This protein binds this small molecule.
Small molecule (SMILES): COC(=O)C1CCN(C(=O)c2ccc(CSc3ccc4nc(N)sc4c3)cc2)CC1

Sequence of chain 1.D:
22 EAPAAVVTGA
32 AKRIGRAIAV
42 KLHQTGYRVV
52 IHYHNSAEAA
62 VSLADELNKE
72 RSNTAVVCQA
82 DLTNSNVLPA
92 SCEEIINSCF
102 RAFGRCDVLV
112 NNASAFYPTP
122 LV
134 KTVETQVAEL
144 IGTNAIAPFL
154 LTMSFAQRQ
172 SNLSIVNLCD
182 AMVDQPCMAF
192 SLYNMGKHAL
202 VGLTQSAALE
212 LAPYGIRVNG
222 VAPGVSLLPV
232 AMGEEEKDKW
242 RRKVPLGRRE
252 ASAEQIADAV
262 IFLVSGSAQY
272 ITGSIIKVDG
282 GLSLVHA

Binding-site contacts:
Ligand atom CAT contacts residue NAP1 of chain 1.M at 3.5 Å.
Ligand atom NAY contacts residue NAP1 of chain 1.M at 2.9 Å (h-bond).
Ligand atom CBA contacts residue TYR194 of chain 1.D at 3.6 Å (hydrophobic).
Ligand atom CBA contacts residue PHE117 of chain 1.D at 3.7 Å (hydrophobic).
Ligand atom CAN contacts residue PHE117 of chain 1.D at 3.7 Å (hydrophobic).
Ligand atom CAN contacts residue CYS188 of chain 1.D at 3.4 Å (hydrophobic).
Ligand atom CAI contacts residue PRO230 of chain 1.D at 3.8 Å (hydrophobic).
Ligand atom CAO contacts residue TRP241 of chain 1.D at 3.6 Å (hydrophobic).
Ligand atom CAO contacts residue CYS188 of chain 1.D at 3.3 Å (hydrophobic).
Ligand atom CAV contacts residue NAP1 of chain 1.M at 3.6 Å.
Ligand atom NAZ contacts residue NAP1 of chain 1.M at 2.8 Å (h-bond).
Ligand atom SBD contacts residue NAP1 of chain 1.M at 3.5 Å (h-bond).
Ligand atom CBA contacts residue NAP1 of chain 1.M at 3.6 Å.
Ligand atom CBB contacts residue NAP1 of chain 1.M at 3.4 Å.
Ligand atom SAW contacts residue NAP1 of chain 1.M at 3.2 Å (h-bond).
Ligand atom CAX contacts residue NAP1 of chain 1.M at 3.2 Å.
Ligand atom NAZ contacts residue PHE117 of chain 1.D at 3.7 Å.
Ligand atom OAB contacts residue PHE117 of chain 1.D at 3.6 Å.
Ligand atom CAO contacts residue PHE117 of chain 1.D at 3.7 Å (hydrophobic).
Ligand atom CBC contacts residue NAP1 of chain 1.M at 3.2 Å.
Ligand atom CAQ contacts residue MET233 of chain 1.D at 3.5 Å (hydrophobic).
Ligand atom NAJ contacts residue PHE191 of chain 1.D at 3.8 Å.
Ligand atom CAI contacts residue PHE117 of chain 1.D at 3.6 Å (hydrophobic).
Ligand atom NAY contacts residue PHE117 of chain 1.D at 3.5 Å.
Ligand atom NAZ contacts residue TYR194 of chain 1.D at 3.3 Å (h-bond).
Ligand atom CBB contacts residue ASP181 of chain 1.D at 3.5 Å.
Ligand atom CAU contacts residue NAP1 of chain 1.M at 3.3 Å.
Ligand atom OAL contacts residue PHE191 of chain 1.D at 3.9 Å.
Ligand atom CAF contacts residue PRO119 of chain 1.D at 3.9 Å (hydrophobic).
Ligand atom CAH contacts residue PRO230 of chain 1.D at 3.9 Å (hydrophobic).
Ligand atom CAK contacts residue PHE191 of chain 1.D at 3.9 Å (hydrophobic).
Ligand atom OAD contacts residue ALA232 of chain 1.D at 3.4 Å.
Ligand atom CAA contacts residue PHE117 of chain 1.D at 3.1 Å (hydrophobic).
Ligand atom CBB contacts residue TYR194 of chain 1.D at 3.1 Å (hydrophobic).
Ligand atom CAX contacts residue PHE117 of chain 1.D at 3.6 Å (hydrophobic).
Ligand atom NAY contacts residue SER115 of chain 1.D at 3.0 Å (h-bond).
Ligand atom CAP contacts residue MET233 of chain 1.D at 3.3 Å (hydrophobic).
Ligand atom CBC contacts residue ASP181 of chain 1.D at 3.9 Å.
Ligand atom CAR contacts residue TRP241 of chain 1.D at 3.9 Å (hydrophobic).
Ligand atom CBB contacts residue PHE117 of chain 1.D at 3.6 Å (hydrophobic).